The protein below binds the small molecule below.
Small molecule (SMILES): COc1cc(CNC(=O)CCCCCCNc2c3c(nc4cc(Cl)ccc24)C[C@H]2C=C(C)C[C@@H]3C2)ccc1O

Binding-site contacts:
Ligand atom OAC contacts residue TYR142 of chain 2.B at 3.5 Å (h-bond).
Ligand atom CBJ contacts residue HIS461 of chain 2.B at 3.7 Å.
Ligand atom CBL contacts residue GLU220 of chain 2.B at 3.7 Å.
Ligand atom CAH contacts residue PHE351 of chain 2.B at 3.4 Å (hydrophobic).
Ligand atom OAZ contacts residue SER307 of chain 2.B at 3.6 Å (h-bond).
Ligand atom CAF contacts residue SER221 of chain 2.B at 3.5 Å.
Ligand atom CAO contacts residue PHE351 of chain 2.B at 3.4 Å (hydrophobic).
Ligand atom CAT contacts residue GLY139 of chain 2.B at 3.6 Å.
Ligand atom CAP contacts residue TYR142 of chain 2.B at 3.5 Å (hydrophobic).
Ligand atom NAW contacts residue HIS461 of chain 2.B at 2.9 Å (h-bond).
Ligand atom CBJ contacts residue PHE351 of chain 2.B at 3.6 Å (hydrophobic).
Ligand atom CBF contacts residue HIS461 of chain 2.B at 3.7 Å.
Ligand atom CAL contacts residue HIS461 of chain 2.B at 3.6 Å.
Ligand atom CL1 contacts residue TRP453 of chain 2.B at 3.3 Å.
Ligand atom CAL contacts residue PHE351 of chain 2.B at 3.4 Å (hydrophobic).
Ligand atom CBH contacts residue TRP105 of chain 2.B at 3.5 Å (hydrophobic).
Ligand atom CBI contacts residue TRP105 of chain 2.B at 3.6 Å (hydrophobic).
Ligand atom CBJ contacts residue TRP105 of chain 2.B at 3.7 Å (hydrophobic).
Ligand atom NAY contacts residue TRP105 of chain 2.B at 3.3 Å.
Ligand atom CBH contacts residue PHE351 of chain 2.B at 3.7 Å (hydrophobic).
Ligand atom CBK contacts residue PHE351 of chain 2.B at 3.5 Å (hydrophobic).
Ligand atom CBC contacts residue PHE351 of chain 2.B at 3.4 Å (hydrophobic).
Ligand atom NAX contacts residue TYR91 of chain 2.B at 3.7 Å.
Ligand atom CAN contacts residue TYR142 of chain 2.B at 3.2 Å (hydrophobic).
Ligand atom CAU contacts residue HIS461 of chain 2.B at 3.6 Å.
Ligand atom CAM contacts residue ASP93 of chain 2.B at 3.4 Å.
Ligand atom CAV contacts residue TRP105 of chain 2.B at 3.6 Å (hydrophobic).
Ligand atom CBA contacts residue GLY139 of chain 2.B at 3.5 Å.
Ligand atom CL1 contacts residue MET457 of chain 2.B at 3.7 Å.
Ligand atom CAG contacts residue TYR355 of chain 2.B at 3.1 Å (hydrophobic).
Ligand atom CAJ contacts residue TRP105 of chain 2.B at 3.5 Å (hydrophobic).
Ligand atom CL1 contacts residue ILE460 of chain 2.B at 3.7 Å.
Ligand atom CAR contacts residue TYR355 of chain 2.B at 3.6 Å (hydrophobic).
Ligand atom CAJ contacts residue PHE351 of chain 2.B at 3.4 Å (hydrophobic).
Ligand atom CBK contacts residue TRP105 of chain 2.B at 3.5 Å (hydrophobic).
Ligand atom CAF contacts residue HIS461 of chain 2.B at 3.7 Å.
Ligand atom NAW contacts residue PHE351 of chain 2.B at 3.7 Å.
Ligand atom OAD contacts residue GLY356 of chain 2.B at 3.4 Å.
Ligand atom CAH contacts residue TRP453 of chain 2.B at 3.7 Å (hydrophobic).
Ligand atom CAP contacts residue TYR91 of chain 2.B at 3.5 Å (hydrophobic).

Sequence of chain 2.B:
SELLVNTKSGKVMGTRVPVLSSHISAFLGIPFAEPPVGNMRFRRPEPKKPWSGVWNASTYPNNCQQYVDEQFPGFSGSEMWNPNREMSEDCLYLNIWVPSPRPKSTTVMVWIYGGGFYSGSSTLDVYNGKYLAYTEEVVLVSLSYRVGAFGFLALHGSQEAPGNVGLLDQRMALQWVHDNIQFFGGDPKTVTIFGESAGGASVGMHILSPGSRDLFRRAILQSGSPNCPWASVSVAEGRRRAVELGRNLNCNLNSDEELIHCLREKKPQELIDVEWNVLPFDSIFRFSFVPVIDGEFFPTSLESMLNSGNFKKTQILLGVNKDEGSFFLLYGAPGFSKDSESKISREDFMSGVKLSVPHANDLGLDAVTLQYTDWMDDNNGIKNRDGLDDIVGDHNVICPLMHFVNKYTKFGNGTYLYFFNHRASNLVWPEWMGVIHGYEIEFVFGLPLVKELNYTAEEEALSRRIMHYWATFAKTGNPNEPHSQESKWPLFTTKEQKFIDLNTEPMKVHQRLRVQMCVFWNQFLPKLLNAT